Sequence of chain 1.A:
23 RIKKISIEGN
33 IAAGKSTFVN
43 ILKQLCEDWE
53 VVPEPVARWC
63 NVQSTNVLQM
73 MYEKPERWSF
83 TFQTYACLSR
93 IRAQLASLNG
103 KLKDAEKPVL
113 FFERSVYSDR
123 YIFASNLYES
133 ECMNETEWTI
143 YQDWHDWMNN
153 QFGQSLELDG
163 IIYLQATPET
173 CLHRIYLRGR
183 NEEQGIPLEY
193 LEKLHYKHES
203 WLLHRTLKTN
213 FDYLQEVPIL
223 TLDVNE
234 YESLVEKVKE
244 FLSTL

The protein below binds the small molecule below.
Small molecule (SMILES): Nc1ccn([C@H]2C[C@H](O)[C@@H](CO)O2)c(=O)n1

Binding-site contacts:
Ligand atom C6 contacts residue TRP61 of chain 1.A at 3.6 Å (hydrophobic).
Ligand atom O2 contacts residue GLN85 of chain 1.A at 3.7 Å.
Ligand atom C4' contacts residue GLU185 of chain 1.A at 3.6 Å.
Ligand atom N4 contacts residue PHE125 of chain 1.A at 3.7 Å.
Ligand atom C3' contacts residue GLU185 of chain 1.A at 3.2 Å.
Ligand atom O2 contacts residue PHE125 of chain 1.A at 3.4 Å.
Ligand atom N1 contacts residue PHE125 of chain 1.A at 4.0 Å.
Ligand atom C1' contacts residue TYR74 of chain 1.A at 3.8 Å (hydrophobic).
Ligand atom C2' contacts residue TYR74 of chain 1.A at 3.1 Å (hydrophobic).
Ligand atom C2' contacts residue PHE125 of chain 1.A at 3.9 Å (hydrophobic).
Ligand atom O5' contacts residue GLU56 of chain 1.A at 2.7 Å (salt-bridge).
Ligand atom C5' contacts residue ARG182 of chain 1.A at 4.1 Å.
Ligand atom C2' contacts residue ILE33 of chain 1.A at 3.7 Å (hydrophobic).
Ligand atom C2 contacts residue PHE84 of chain 1.A at 3.4 Å (hydrophobic).
Ligand atom N3 contacts residue GLN85 of chain 1.A at 2.9 Å (h-bond).
Ligand atom C6 contacts residue GLU56 of chain 1.A at 4.1 Å.
Ligand atom N3 contacts residue PHE125 of chain 1.A at 3.3 Å.
Ligand atom O2 contacts residue TYR74 of chain 1.A at 4.1 Å.
Ligand atom O4' contacts residue LEU70 of chain 1.A at 3.9 Å.
Ligand atom O4' contacts residue TRP61 of chain 1.A at 3.7 Å.
Ligand atom C2 contacts residue PHE125 of chain 1.A at 3.4 Å (hydrophobic).
Ligand atom C5 contacts residue ASP121 of chain 1.A at 3.6 Å.
Ligand atom C4 contacts residue GLN85 of chain 1.A at 3.7 Å.
Ligand atom C5 contacts residue TRP61 of chain 1.A at 3.9 Å (hydrophobic).
Ligand atom N3 contacts residue PHE84 of chain 1.A at 3.5 Å.
Ligand atom C5' contacts residue ARG116 of chain 1.A at 4.0 Å.
Ligand atom O5' contacts residue ARG116 of chain 1.A at 3.0 Å (salt-bridge).
Ligand atom N1 contacts residue PHE84 of chain 1.A at 3.9 Å.
Ligand atom O3' contacts residue TYR74 of chain 1.A at 2.8 Å (h-bond).
Ligand atom C4 contacts residue PHE125 of chain 1.A at 3.6 Å (hydrophobic).
Ligand atom C5' contacts residue GLU185 of chain 1.A at 3.9 Å.
Ligand atom C4 contacts residue ASP121 of chain 1.A at 3.4 Å.
Ligand atom N4 contacts residue GLN85 of chain 1.A at 3.2 Å (h-bond).
Ligand atom C2 contacts residue GLN85 of chain 1.A at 3.8 Å.
Ligand atom O3' contacts residue GLU185 of chain 1.A at 2.7 Å (salt-bridge).
Ligand atom C5' contacts residue GLU56 of chain 1.A at 3.7 Å.
Ligand atom N4 contacts residue ASP121 of chain 1.A at 2.5 Å (salt-bridge).
Ligand atom C3' contacts residue TYR74 of chain 1.A at 3.5 Å (hydrophobic).
Ligand atom C5 contacts residue GLU56 of chain 1.A at 3.9 Å.
Ligand atom O2 contacts residue PHE84 of chain 1.A at 3.4 Å.